Binding-site contacts:
Ligand atom O4 contacts residue TYR466 of chain 1.A at 2.6 Å (h-bond).
Ligand atom C9 contacts residue E1T1 of chain 1.E at 4.4 Å.
Ligand atom O1 contacts residue PGE1 of chain 1.C at 3.2 Å.
Ligand atom O5 contacts residue GLY323 of chain 1.A at 3.4 Å (h-bond).
Ligand atom O4 contacts residue VAL469 of chain 1.A at 2.8 Å (h-bond).
Ligand atom C6 contacts residue THR471 of chain 1.A at 4.4 Å.
Ligand atom C2 contacts residue TYR466 of chain 1.A at 3.6 Å (hydrophobic).
Ligand atom C9 contacts residue GLY323 of chain 1.A at 3.4 Å.
Ligand atom N1 contacts residue VAL469 of chain 1.A at 4.1 Å.
Ligand atom C6 contacts residue E1T1 of chain 1.E at 3.5 Å.
Ligand atom O2 contacts residue ASN468 of chain 1.A at 2.8 Å (h-bond).
Ligand atom S1 contacts residue PGE1 of chain 1.C at 3.9 Å.
Ligand atom O2 contacts residue TYR466 of chain 1.A at 4.0 Å.
Ligand atom O5 contacts residue PHE324 of chain 1.A at 4.1 Å.
Ligand atom C2 contacts residue ASN468 of chain 1.A at 4.2 Å.
Ligand atom C9 contacts residue PHE324 of chain 1.A at 3.5 Å (hydrophobic).
Ligand atom N1 contacts residue PRO439 of chain 1.A at 4.2 Å.
Ligand atom O1 contacts residue LEU484 of chain 1.A at 3.6 Å.
Ligand atom C3 contacts residue VAL469 of chain 1.A at 3.5 Å (hydrophobic).
Ligand atom O4 contacts residue PRO439 of chain 1.A at 4.0 Å.
Ligand atom C7 contacts residue VAL469 of chain 1.A at 3.9 Å (hydrophobic).
Ligand atom C8 contacts residue E1T1 of chain 1.E at 3.2 Å.
Ligand atom O3 contacts residue PGE1 of chain 1.C at 3.5 Å.
Ligand atom O4 contacts residue ASN468 of chain 1.A at 3.1 Å (h-bond).
Ligand atom N1 contacts residue E1T1 of chain 1.E at 4.1 Å.
Ligand atom C3 contacts residue PRO439 of chain 1.A at 3.5 Å (hydrophobic).
Ligand atom C8 contacts residue GLY323 of chain 1.A at 3.9 Å.
Ligand atom C5 contacts residue E1T1 of chain 1.E at 2.9 Å.
Ligand atom C2 contacts residue PRO439 of chain 1.A at 3.7 Å (hydrophobic).
Ligand atom C2 contacts residue VAL469 of chain 1.A at 3.8 Å (hydrophobic).
Ligand atom C4 contacts residue E1T1 of chain 1.E at 3.2 Å.
Ligand atom C1 contacts residue ASN468 of chain 1.A at 4.2 Å.
Ligand atom N2 contacts residue E1T1 of chain 1.E at 2.6 Å (h-bond).
Ligand atom C1 contacts residue VAL469 of chain 1.A at 4.4 Å (hydrophobic).
Ligand atom C8 contacts residue PHE324 of chain 1.A at 4.5 Å (hydrophobic).
Ligand atom O2 contacts residue SER467 of chain 1.A at 3.4 Å.
Ligand atom C4 contacts residue PRO439 of chain 1.A at 4.0 Å (hydrophobic).
Ligand atom O4 contacts residue SER467 of chain 1.A at 3.5 Å.
Ligand atom S1 contacts residue ASN468 of chain 1.A at 4.0 Å.
Ligand atom C7 contacts residue E1T1 of chain 1.E at 3.9 Å.

Sequence of chain 1.A:
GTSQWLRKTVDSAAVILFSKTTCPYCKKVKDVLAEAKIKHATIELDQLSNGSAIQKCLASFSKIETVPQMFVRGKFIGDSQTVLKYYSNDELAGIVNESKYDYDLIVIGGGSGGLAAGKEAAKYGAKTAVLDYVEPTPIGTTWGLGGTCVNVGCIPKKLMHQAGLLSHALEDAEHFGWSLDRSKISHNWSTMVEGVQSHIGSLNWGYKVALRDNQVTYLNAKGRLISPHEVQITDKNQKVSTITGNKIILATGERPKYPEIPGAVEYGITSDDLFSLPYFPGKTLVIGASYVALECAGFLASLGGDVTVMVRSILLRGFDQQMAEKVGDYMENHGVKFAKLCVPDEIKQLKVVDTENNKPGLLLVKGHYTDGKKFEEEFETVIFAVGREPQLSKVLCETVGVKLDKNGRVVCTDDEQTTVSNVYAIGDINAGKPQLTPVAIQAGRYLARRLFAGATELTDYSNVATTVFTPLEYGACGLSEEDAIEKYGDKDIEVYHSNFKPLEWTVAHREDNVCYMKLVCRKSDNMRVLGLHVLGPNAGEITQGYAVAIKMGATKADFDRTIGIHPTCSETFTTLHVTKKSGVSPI

The small molecule below binds the protein below.
Small molecule (SMILES): O=S(=O)(O)C[C@H](O)CN1CCN(CCO)CC1